Binding-site contacts:
Ligand atom C2 contacts residue ASN251 of chain 1.D at 2.5 Å.
Ligand atom C4 contacts residue ASN251 of chain 1.D at 4.2 Å.
Ligand atom O6 contacts residue LYS10 of chain 1.F at 3.6 Å (salt-bridge).
Ligand atom C8 contacts residue LEU227 of chain 1.D at 4.5 Å (hydrophobic).
Ligand atom C3 contacts residue ASN251 of chain 1.D at 3.8 Å.
Ligand atom C1 contacts residue LEU227 of chain 1.D at 4.4 Å (hydrophobic).
Ligand atom N2 contacts residue ASN251 of chain 1.D at 3.0 Å (h-bond).
Ligand atom C1 contacts residue ASN251 of chain 1.D at 1.4 Å.
Ligand atom C7 contacts residue LEU227 of chain 1.D at 4.5 Å (hydrophobic).
Ligand atom O5 contacts residue MET275 of chain 1.D at 4.0 Å.
Ligand atom O7 contacts residue ASN251 of chain 1.D at 4.1 Å.
Ligand atom C8 contacts residue GLU203 of chain 1.D at 3.2 Å.
Ligand atom N2 contacts residue LEU227 of chain 1.D at 4.3 Å.
Ligand atom C5 contacts residue ASN251 of chain 1.D at 3.7 Å.
Ligand atom O6 contacts residue MET275 of chain 1.D at 3.7 Å.
Ligand atom O5 contacts residue ASN251 of chain 1.D at 2.4 Å (h-bond).
Ligand atom C7 contacts residue ASN251 of chain 1.D at 3.8 Å.
Ligand atom O6 contacts residue ASN251 of chain 1.D at 4.4 Å.

Sequence of chain 1.F:
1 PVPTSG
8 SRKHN

Sequence of chain 1.D:
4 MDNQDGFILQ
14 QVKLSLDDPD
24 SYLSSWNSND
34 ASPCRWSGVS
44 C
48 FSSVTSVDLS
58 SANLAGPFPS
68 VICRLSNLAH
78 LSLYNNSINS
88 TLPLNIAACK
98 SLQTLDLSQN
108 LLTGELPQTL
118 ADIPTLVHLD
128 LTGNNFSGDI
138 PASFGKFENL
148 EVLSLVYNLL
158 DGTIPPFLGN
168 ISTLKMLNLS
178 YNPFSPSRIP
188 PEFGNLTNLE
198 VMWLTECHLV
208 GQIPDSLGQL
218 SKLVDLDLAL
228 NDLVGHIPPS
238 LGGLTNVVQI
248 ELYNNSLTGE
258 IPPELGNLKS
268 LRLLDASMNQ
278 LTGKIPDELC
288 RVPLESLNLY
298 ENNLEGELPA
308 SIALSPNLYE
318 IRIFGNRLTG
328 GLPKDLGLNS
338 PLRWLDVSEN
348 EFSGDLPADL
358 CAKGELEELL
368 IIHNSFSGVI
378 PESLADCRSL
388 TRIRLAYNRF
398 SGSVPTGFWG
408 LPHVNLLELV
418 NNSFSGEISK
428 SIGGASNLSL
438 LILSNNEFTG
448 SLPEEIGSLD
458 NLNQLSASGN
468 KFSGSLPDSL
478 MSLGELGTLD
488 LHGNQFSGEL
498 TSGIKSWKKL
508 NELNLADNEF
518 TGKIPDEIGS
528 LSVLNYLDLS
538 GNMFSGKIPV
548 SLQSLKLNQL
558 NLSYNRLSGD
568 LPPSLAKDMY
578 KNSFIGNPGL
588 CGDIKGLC

The small molecule below binds the protein below.
Small molecule (SMILES): CC(=O)N[C@@H]1[C@@H](O)[C@H](O)[C@@H](CO)O[C@H]1O